Binding-site contacts:
Ligand atom CL1 contacts residue LEU25 of chain 2.C at 3.5 Å.
Ligand atom C5A contacts residue PHE186 of chain 2.A at 3.5 Å (hydrophobic).
Ligand atom C4B contacts residue PHE186 of chain 2.A at 3.4 Å (hydrophobic).
Ligand atom C6B contacts residue VAL188 of chain 2.A at 3.8 Å (hydrophobic).
Ligand atom C2B contacts residue MET224 of chain 2.A at 3.6 Å (hydrophobic).
Ligand atom CL1 contacts residue VAL188 of chain 2.A at 3.5 Å.
Ligand atom C1B contacts residue VAL188 of chain 2.A at 3.8 Å (hydrophobic).
Ligand atom C6B contacts residue TYR152 of chain 2.A at 3.8 Å (hydrophobic).
Ligand atom C4 contacts residue LEU106 of chain 2.A at 2.5 Å (hydrophobic).
Ligand atom O1A contacts residue PHE186 of chain 2.A at 2.9 Å.
Ligand atom CL2 contacts residue ILE104 of chain 2.A at 3.1 Å.
Ligand atom CL2 contacts residue MET224 of chain 2.A at 2.9 Å.
Ligand atom C31 contacts residue LEU106 of chain 2.A at 3.8 Å (hydrophobic).
Ligand atom C5A contacts residue ALA150 of chain 2.A at 3.2 Å (hydrophobic).
Ligand atom N2 contacts residue MET221 of chain 2.A at 3.5 Å (h-bond).
Ligand atom C4A contacts residue SER175 of chain 2.A at 3.8 Å.
Ligand atom C5C contacts residue VAL188 of chain 2.A at 2.9 Å (hydrophobic).
Ligand atom O1A contacts residue ALA150 of chain 2.A at 3.8 Å.
Ligand atom C3B contacts residue MET224 of chain 2.A at 3.4 Å (hydrophobic).
Ligand atom C1C contacts residue TYR128 of chain 2.A at 3.5 Å (hydrophobic).
Ligand atom C1B contacts residue TYR152 of chain 2.A at 3.8 Å (hydrophobic).
Ligand atom N2 contacts residue ASN219 of chain 2.A at 3.4 Å (h-bond).
Ligand atom N3A contacts residue PRO174 of chain 2.A at 3.6 Å (h-bond).
Ligand atom C3 contacts residue LEU106 of chain 2.A at 3.4 Å (hydrophobic).
Ligand atom C4C contacts residue TYR128 of chain 2.A at 3.5 Å (hydrophobic).
Ligand atom C3C contacts residue ILE104 of chain 2.A at 3.6 Å (hydrophobic).
Ligand atom O1D contacts residue SER107 of chain 2.A at 3.2 Å.
Ligand atom C3D contacts residue LEU116 of chain 2.A at 3.6 Å (hydrophobic).
Ligand atom C2D contacts residue SER107 of chain 2.A at 3.8 Å.
Ligand atom C31 contacts residue ASN219 of chain 2.A at 3.8 Å.
Ligand atom C4A contacts residue VAL176 of chain 2.A at 3.7 Å (hydrophobic).
Ligand atom C2A contacts residue PHE186 of chain 2.A at 3.3 Å (hydrophobic).
Ligand atom C5A contacts residue VAL176 of chain 2.A at 3.2 Å (hydrophobic).
Ligand atom O1 contacts residue MET221 of chain 2.A at 3.1 Å (h-bond).
Ligand atom C3B contacts residue PHE186 of chain 2.A at 3.7 Å (hydrophobic).
Ligand atom C5B contacts residue TYR152 of chain 2.A at 3.8 Å (hydrophobic).
Ligand atom C4A contacts residue PRO174 of chain 2.A at 3.3 Å (hydrophobic).
Ligand atom O1B contacts residue TYR152 of chain 2.A at 3.8 Å.
Ligand atom N3A contacts residue ALA24 of chain 2.C at 3.6 Å.
Ligand atom C5 contacts residue LEU106 of chain 2.A at 3.5 Å (hydrophobic).

This protein binds this small molecule.
Small molecule (SMILES): OCCOCOCc1cc(CCCCCOc2c(Cl)cc(C3=NCCO3)cc2Cl)on1

Sequence of chain 2.A:
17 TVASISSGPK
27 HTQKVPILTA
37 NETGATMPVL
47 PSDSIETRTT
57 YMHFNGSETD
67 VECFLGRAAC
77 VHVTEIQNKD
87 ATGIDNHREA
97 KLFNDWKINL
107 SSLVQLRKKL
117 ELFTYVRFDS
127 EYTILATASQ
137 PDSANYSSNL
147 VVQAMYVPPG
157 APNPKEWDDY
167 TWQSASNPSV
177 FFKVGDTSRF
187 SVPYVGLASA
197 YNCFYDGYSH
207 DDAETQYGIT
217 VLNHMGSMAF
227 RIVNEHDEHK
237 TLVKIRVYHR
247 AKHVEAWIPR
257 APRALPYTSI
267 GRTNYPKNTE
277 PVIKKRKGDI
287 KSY

Sequence of chain 2.C:
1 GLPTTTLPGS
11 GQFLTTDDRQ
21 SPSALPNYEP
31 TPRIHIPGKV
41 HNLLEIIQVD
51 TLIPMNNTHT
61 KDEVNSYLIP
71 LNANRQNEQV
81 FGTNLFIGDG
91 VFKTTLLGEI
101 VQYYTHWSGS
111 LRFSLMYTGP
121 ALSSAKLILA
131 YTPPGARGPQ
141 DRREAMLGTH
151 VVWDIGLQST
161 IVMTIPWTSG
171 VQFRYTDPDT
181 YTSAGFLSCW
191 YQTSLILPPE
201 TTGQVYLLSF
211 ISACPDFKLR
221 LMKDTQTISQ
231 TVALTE